Sequence of chain 1.A:
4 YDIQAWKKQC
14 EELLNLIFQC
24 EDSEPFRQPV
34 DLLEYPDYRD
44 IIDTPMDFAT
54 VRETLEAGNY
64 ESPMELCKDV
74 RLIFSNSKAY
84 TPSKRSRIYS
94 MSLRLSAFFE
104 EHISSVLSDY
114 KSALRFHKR

Binding-site contacts:
Ligand atom N contacts residue VAL33 of chain 1.A at 4.1 Å.
Ligand atom C2 contacts residue ILE91 of chain 1.A at 3.7 Å (hydrophobic).
Ligand atom N contacts residue TYR38 of chain 1.A at 4.2 Å.
Ligand atom C contacts residue SER80 of chain 1.A at 3.0 Å.
Ligand atom C1 contacts residue SER80 of chain 1.A at 4.2 Å.
Ligand atom C2 contacts residue TYR83 of chain 1.A at 3.8 Å (hydrophobic).
Ligand atom O contacts residue VAL33 of chain 1.A at 3.4 Å.
Ligand atom C4 contacts residue TYR83 of chain 1.A at 4.3 Å (hydrophobic).
Ligand atom C3 contacts residue TYR38 of chain 1.A at 4.3 Å (hydrophobic).
Ligand atom C contacts residue PHE29 of chain 1.A at 3.7 Å (hydrophobic).
Ligand atom O contacts residue PRO28 of chain 1.A at 3.5 Å (h-bond).
Ligand atom C5 contacts residue VAL33 of chain 1.A at 3.8 Å (hydrophobic).
Ligand atom C3 contacts residue ILE91 of chain 1.A at 4.1 Å (hydrophobic).
Ligand atom C4 contacts residue ILE91 of chain 1.A at 3.8 Å (hydrophobic).
Ligand atom C contacts residue ILE91 of chain 1.A at 3.8 Å (hydrophobic).
Ligand atom N contacts residue ILE91 of chain 1.A at 4.1 Å.
Ligand atom O contacts residue ILE91 of chain 1.A at 4.3 Å.
Ligand atom C4 contacts residue TYR38 of chain 1.A at 3.6 Å (hydrophobic).
Ligand atom O contacts residue PHE29 of chain 1.A at 3.9 Å.
Ligand atom C5 contacts residue ILE91 of chain 1.A at 3.9 Å (hydrophobic).
Ligand atom C2 contacts residue SER80 of chain 1.A at 4.5 Å.
Ligand atom C3 contacts residue TYR83 of chain 1.A at 3.6 Å (hydrophobic).
Ligand atom C1 contacts residue ILE91 of chain 1.A at 3.5 Å (hydrophobic).

This protein binds this small molecule.
Small molecule (SMILES): Cc1cccnc1O